Binding-site contacts:
Ligand atom C7 contacts residue LYS285 of chain 1.A at 3.3 Å.
Ligand atom C3 contacts residue LYS285 of chain 1.A at 3.7 Å.
Ligand atom C6 contacts residue LYS285 of chain 1.A at 3.5 Å.
Ligand atom C7 contacts residue ALA281 of chain 1.A at 3.9 Å (hydrophobic).
Ligand atom C5 contacts residue LYS285 of chain 1.A at 2.7 Å.
Ligand atom C1 contacts residue LYS285 of chain 1.A at 4.0 Å.
Ligand atom C8 contacts residue PLM1 of chain 1.K at 3.7 Å.
Ligand atom O1 contacts residue LYS285 of chain 1.A at 3.6 Å.
Ligand atom C2 contacts residue LYS285 of chain 1.A at 3.3 Å.
Ligand atom C8 contacts residue ALA281 of chain 1.A at 3.4 Å (hydrophobic).
Ligand atom C4 contacts residue LYS285 of chain 1.A at 3.8 Å.

Sequence of chain 1.A:
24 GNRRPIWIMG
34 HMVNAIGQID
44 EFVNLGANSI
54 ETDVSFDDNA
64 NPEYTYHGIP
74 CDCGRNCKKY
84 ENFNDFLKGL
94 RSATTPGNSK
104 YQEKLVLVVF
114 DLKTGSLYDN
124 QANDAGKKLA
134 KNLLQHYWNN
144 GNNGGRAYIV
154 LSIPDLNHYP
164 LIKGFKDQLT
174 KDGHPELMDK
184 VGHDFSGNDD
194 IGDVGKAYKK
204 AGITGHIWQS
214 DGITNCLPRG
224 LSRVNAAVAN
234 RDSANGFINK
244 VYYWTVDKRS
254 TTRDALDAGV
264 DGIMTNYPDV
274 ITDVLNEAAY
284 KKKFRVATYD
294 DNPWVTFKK

This small molecule binds to this protein.
Small molecule (SMILES): CCCCCCCC(=O)O